Sequence of chain 1.A:
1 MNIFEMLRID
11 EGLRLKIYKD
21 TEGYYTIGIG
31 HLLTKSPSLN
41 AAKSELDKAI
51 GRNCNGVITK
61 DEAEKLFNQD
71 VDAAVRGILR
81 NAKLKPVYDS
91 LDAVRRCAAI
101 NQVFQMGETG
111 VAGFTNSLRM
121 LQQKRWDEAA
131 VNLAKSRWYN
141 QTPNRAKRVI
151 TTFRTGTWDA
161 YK

Binding-site contacts:
Ligand atom C1 contacts residue ALA99 of chain 1.A at 3.4 Å (hydrophobic).
Ligand atom N6 contacts residue PHE153 of chain 1.A at 4.0 Å.
Ligand atom N6 contacts residue LEU118 of chain 1.A at 3.9 Å.
Ligand atom C4 contacts residue VAL87 of chain 1.A at 3.9 Å (hydrophobic).
Ligand atom C5 contacts residue VAL103 of chain 1.A at 4.1 Å (hydrophobic).
Ligand atom C2 contacts residue VAL103 of chain 1.A at 3.9 Å (hydrophobic).
Ligand atom C4 contacts residue ALA99 of chain 1.A at 3.9 Å (hydrophobic).
Ligand atom C1 contacts residue LEU84 of chain 1.A at 4.4 Å (hydrophobic).
Ligand atom C5 contacts residue VAL111 of chain 1.A at 3.0 Å (hydrophobic).
Ligand atom C3 contacts residue PHE153 of chain 1.A at 4.4 Å (hydrophobic).
Ligand atom C5 contacts residue ALA99 of chain 1.A at 3.8 Å (hydrophobic).
Ligand atom C3 contacts residue ALA99 of chain 1.A at 3.6 Å (hydrophobic).
Ligand atom C4 contacts residue LEU84 of chain 1.A at 3.6 Å (hydrophobic).
Ligand atom C2 contacts residue VAL111 of chain 1.A at 3.6 Å (hydrophobic).
Ligand atom N6 contacts residue VAL111 of chain 1.A at 3.7 Å.
Ligand atom N6 contacts residue ALA99 of chain 1.A at 3.9 Å.
Ligand atom C4 contacts residue LEU118 of chain 1.A at 4.4 Å (hydrophobic).
Ligand atom C2 contacts residue LEU84 of chain 1.A at 4.1 Å (hydrophobic).
Ligand atom C3 contacts residue GLN102 of chain 1.A at 4.4 Å.
Ligand atom C1 contacts residue LEU118 of chain 1.A at 3.9 Å (hydrophobic).
Ligand atom C5 contacts residue GLN102 of chain 1.A at 3.5 Å.
Ligand atom C2 contacts residue ALA99 of chain 1.A at 3.5 Å (hydrophobic).
Ligand atom C3 contacts residue LEU121 of chain 1.A at 4.5 Å (hydrophobic).
Ligand atom C3 contacts residue LEU118 of chain 1.A at 3.5 Å (hydrophobic).
Ligand atom C4 contacts residue TYR88 of chain 1.A at 3.5 Å (hydrophobic).
Ligand atom N6 contacts residue GLN102 of chain 1.A at 3.1 Å (h-bond).

A protein and the small-molecule ligand that binds it are described below.
Small molecule (SMILES): Cc1cc[nH]c1